Binding-site contacts:
Ligand atom O7 contacts residue GLN244 of chain 1.A at 3.0 Å (h-bond).
Ligand atom O5 contacts residue ASN266 of chain 1.A at 3.6 Å (h-bond).
Ligand atom N2 contacts residue ASN266 of chain 1.A at 4.2 Å.
Ligand atom N2 contacts residue GLN244 of chain 1.A at 4.4 Å.
Ligand atom C2 contacts residue GLN244 of chain 1.A at 3.9 Å.
Ligand atom O6 contacts residue THR268 of chain 1.A at 4.5 Å.
Ligand atom C2 contacts residue ASN266 of chain 1.A at 3.8 Å.
Ligand atom C7 contacts residue ASN266 of chain 1.A at 3.9 Å.
Ligand atom C7 contacts residue GLN244 of chain 1.A at 4.0 Å.
Ligand atom C1 contacts residue ASN266 of chain 1.A at 3.2 Å.
Ligand atom O7 contacts residue ASN266 of chain 1.A at 3.1 Å (h-bond).

This protein binds this small molecule.
Small molecule (SMILES): CC(=O)N[C@@H]1[C@@H](O)[C@H](O)[C@@H](CO)O[C@H]1O

Sequence of chain 1.A:
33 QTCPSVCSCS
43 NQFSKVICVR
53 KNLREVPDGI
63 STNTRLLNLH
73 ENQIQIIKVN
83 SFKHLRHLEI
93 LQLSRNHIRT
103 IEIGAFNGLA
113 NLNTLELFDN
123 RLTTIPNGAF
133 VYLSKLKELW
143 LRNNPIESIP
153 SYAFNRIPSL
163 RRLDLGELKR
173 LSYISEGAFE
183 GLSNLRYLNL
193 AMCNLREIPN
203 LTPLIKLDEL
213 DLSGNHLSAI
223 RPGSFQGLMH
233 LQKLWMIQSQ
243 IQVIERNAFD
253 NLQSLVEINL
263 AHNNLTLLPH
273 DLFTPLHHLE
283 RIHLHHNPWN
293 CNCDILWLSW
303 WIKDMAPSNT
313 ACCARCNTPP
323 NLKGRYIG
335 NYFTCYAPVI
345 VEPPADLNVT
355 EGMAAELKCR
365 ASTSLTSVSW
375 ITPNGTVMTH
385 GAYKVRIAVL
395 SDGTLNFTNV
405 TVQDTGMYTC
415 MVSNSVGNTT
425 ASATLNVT